A small-molecule ligand and the protein it binds are described below.
Small molecule (SMILES): CC(=O)N[C@H]1[C@H](O[C@H]2[C@H](O)[C@@H](NC(C)=O)CO[C@@H]2CO)O[C@H](CO)[C@@H](O[C@@H]2O[C@H](CO)[C@@H](O)[C@H](O[C@H]3O[C@H](CO)[C@@H](O)[C@H](O)[C@@H]3O)[C@@H]2O)[C@@H]1O

Sequence of chain 1.F:
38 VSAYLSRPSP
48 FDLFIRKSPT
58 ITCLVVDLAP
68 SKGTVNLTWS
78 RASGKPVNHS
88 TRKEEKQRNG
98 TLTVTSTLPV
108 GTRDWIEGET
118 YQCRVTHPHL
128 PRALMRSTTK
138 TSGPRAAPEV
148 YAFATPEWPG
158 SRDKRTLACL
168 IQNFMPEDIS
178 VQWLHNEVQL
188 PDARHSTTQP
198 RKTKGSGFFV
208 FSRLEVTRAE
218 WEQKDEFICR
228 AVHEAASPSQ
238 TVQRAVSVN

Binding-site contacts:
Ligand atom C6 contacts residue GLN94 of chain 1.F at 3.2 Å.
Ligand atom C1 contacts residue ASN96 of chain 1.F at 1.4 Å.
Ligand atom C5 contacts residue ASN96 of chain 1.F at 3.7 Å.
Ligand atom C1 contacts residue VAL63 of chain 1.F at 4.0 Å (hydrophobic).
Ligand atom C2 contacts residue TYR41 of chain 1.F at 3.9 Å (hydrophobic).
Ligand atom C3 contacts residue TYR41 of chain 1.F at 3.7 Å (hydrophobic).
Ligand atom C4 contacts residue TYR41 of chain 1.F at 4.0 Å (hydrophobic).
Ligand atom C7 contacts residue VAL63 of chain 1.F at 4.2 Å (hydrophobic).
Ligand atom C5 contacts residue TYR41 of chain 1.F at 3.9 Å (hydrophobic).
Ligand atom O6 contacts residue TYR41 of chain 1.F at 2.9 Å (h-bond).
Ligand atom C6 contacts residue TYR41 of chain 1.F at 3.6 Å (hydrophobic).
Ligand atom C2 contacts residue ASN96 of chain 1.F at 2.5 Å.
Ligand atom C5 contacts residue GLN94 of chain 1.F at 4.0 Å.
Ligand atom O5 contacts residue GLN94 of chain 1.F at 4.0 Å.
Ligand atom O4 contacts residue TYR41 of chain 1.F at 4.1 Å.
Ligand atom C2 contacts residue VAL63 of chain 1.F at 3.8 Å (hydrophobic).
Ligand atom C8 contacts residue THR98 of chain 1.F at 3.5 Å.
Ligand atom C7 contacts residue ASN96 of chain 1.F at 3.4 Å.
Ligand atom O5 contacts residue ASN96 of chain 1.F at 2.4 Å (h-bond).
Ligand atom C3 contacts residue ASN96 of chain 1.F at 3.8 Å.
Ligand atom O6 contacts residue GLN94 of chain 1.F at 3.8 Å.
Ligand atom C8 contacts residue ASN96 of chain 1.F at 3.5 Å.
Ligand atom O3 contacts residue LEU61 of chain 1.F at 3.4 Å.
Ligand atom C1 contacts residue TYR41 of chain 1.F at 3.6 Å (hydrophobic).
Ligand atom C8 contacts residue THR100 of chain 1.F at 3.9 Å.
Ligand atom C1 contacts residue THR98 of chain 1.F at 3.9 Å.
Ligand atom O6 contacts residue SER39 of chain 1.F at 4.2 Å.
Ligand atom O7 contacts residue VAL63 of chain 1.F at 3.3 Å.
Ligand atom O5 contacts residue VAL63 of chain 1.F at 4.1 Å.
Ligand atom O6 contacts residue TYR41 of chain 1.F at 3.8 Å.
Ligand atom O7 contacts residue THR100 of chain 1.F at 2.7 Å (h-bond).
Ligand atom C8 contacts residue LEU65 of chain 1.F at 3.4 Å (hydrophobic).
Ligand atom C7 contacts residue THR100 of chain 1.F at 3.6 Å.
Ligand atom N2 contacts residue ASN96 of chain 1.F at 2.9 Å (h-bond).
Ligand atom O5 contacts residue TYR41 of chain 1.F at 3.9 Å.
Ligand atom C7 contacts residue LEU65 of chain 1.F at 4.2 Å (hydrophobic).
Ligand atom O7 contacts residue LEU65 of chain 1.F at 4.2 Å.
Ligand atom O6 contacts residue VAL63 of chain 1.F at 4.2 Å.
Ligand atom C6 contacts residue LEU61 of chain 1.F at 3.8 Å (hydrophobic).
Ligand atom O4 contacts residue VAL63 of chain 1.F at 3.6 Å.